Binding-site contacts:
Ligand atom CAM contacts residue ASP279 of chain 1.C at 3.6 Å.
Ligand atom SAX contacts residue SER282 of chain 1.C at 3.5 Å (h-bond).
Ligand atom CAA contacts residue LEU99 of chain 1.C at 3.5 Å (hydrophobic).
Ligand atom CAH contacts residue PHE98 of chain 1.C at 3.8 Å (hydrophobic).
Ligand atom CAO contacts residue GLU194 of chain 1.C at 3.7 Å.
Ligand atom NAW contacts residue GLU194 of chain 1.C at 3.7 Å.
Ligand atom CAI contacts residue PHE98 of chain 1.C at 3.6 Å (hydrophobic).
Ligand atom CAT contacts residue PHE98 of chain 1.C at 3.8 Å (hydrophobic).
Ligand atom CAC contacts residue GLU194 of chain 1.C at 3.5 Å.
Ligand atom CAG contacts residue SER282 of chain 1.C at 3.3 Å.
Ligand atom CAS contacts residue SER282 of chain 1.C at 3.6 Å.
Ligand atom CAH contacts residue GLU194 of chain 1.C at 3.2 Å.
Ligand atom CAF contacts residue ALA278 of chain 1.C at 3.8 Å (hydrophobic).
Ligand atom CAC contacts residue RTZ1 of chain 1.V at 3.8 Å.
Ligand atom CAL contacts residue ASP279 of chain 1.C at 3.7 Å.
Ligand atom SAX contacts residue GLN222 of chain 1.C at 3.5 Å.
Ligand atom CAB contacts residue SER282 of chain 1.C at 3.8 Å.
Ligand atom CAI contacts residue 2CV1 of chain 1.X at 3.5 Å.
Ligand atom CAB contacts residue ALA187 of chain 1.C at 3.6 Å (hydrophobic).
Ligand atom CAD contacts residue PHE98 of chain 1.C at 3.6 Å (hydrophobic).
Ligand atom CAJ contacts residue SER282 of chain 1.C at 3.6 Å.
Ligand atom CAQ contacts residue SER282 of chain 1.C at 3.3 Å.
Ligand atom CAN contacts residue GLU194 of chain 1.C at 3.5 Å.
Ligand atom CAU contacts residue SER282 of chain 1.C at 3.5 Å.
Ligand atom SAY contacts residue 2CV1 of chain 1.X at 3.3 Å (h-bond).
Ligand atom CAA contacts residue ASP279 of chain 1.C at 3.1 Å.
Ligand atom CAK contacts residue SER282 of chain 1.C at 3.6 Å.
Ligand atom CAD contacts residue RTZ1 of chain 1.V at 3.3 Å.
Ligand atom CAM contacts residue LEU88 of chain 1.C at 3.7 Å (hydrophobic).
Ligand atom CAP contacts residue ASP279 of chain 1.C at 3.5 Å.
Ligand atom CAS contacts residue GLU194 of chain 1.C at 3.9 Å.
Ligand atom CAM contacts residue PHE90 of chain 1.C at 3.9 Å (hydrophobic).
Ligand atom CAE contacts residue ALA278 of chain 1.C at 3.9 Å (hydrophobic).
Ligand atom SAX contacts residue GLY190 of chain 1.C at 3.8 Å.
Ligand atom SAY contacts residue SER282 of chain 1.C at 3.8 Å.
Ligand atom CAO contacts residue SER282 of chain 1.C at 3.5 Å.
Ligand atom NAV contacts residue ASP279 of chain 1.C at 2.7 Å (salt-bridge).
Ligand atom CAR contacts residue GLU194 of chain 1.C at 3.7 Å.
Ligand atom CAF contacts residue LEU88 of chain 1.C at 3.7 Å (hydrophobic).
Ligand atom CAC contacts residue PHE98 of chain 1.C at 3.7 Å (hydrophobic).

Sequence of chain 1.C:
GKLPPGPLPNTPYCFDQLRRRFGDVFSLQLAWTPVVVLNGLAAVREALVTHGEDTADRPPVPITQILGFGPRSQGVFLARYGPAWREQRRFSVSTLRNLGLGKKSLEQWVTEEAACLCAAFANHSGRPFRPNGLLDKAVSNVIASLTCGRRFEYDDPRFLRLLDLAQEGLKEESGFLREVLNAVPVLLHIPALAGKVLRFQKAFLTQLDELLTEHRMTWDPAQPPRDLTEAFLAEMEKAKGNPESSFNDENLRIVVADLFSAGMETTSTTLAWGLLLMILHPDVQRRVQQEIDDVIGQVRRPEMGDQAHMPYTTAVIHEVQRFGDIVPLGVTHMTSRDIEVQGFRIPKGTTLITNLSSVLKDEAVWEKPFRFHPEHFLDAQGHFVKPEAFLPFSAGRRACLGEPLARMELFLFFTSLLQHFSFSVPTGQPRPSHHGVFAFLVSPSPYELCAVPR

The small molecule below binds the protein below.
Small molecule (SMILES): CSc1ccc2c(c1)N(CC[C@H]1CCCCN1C)c1ccccc1S2